Sequence of chain 1.I:
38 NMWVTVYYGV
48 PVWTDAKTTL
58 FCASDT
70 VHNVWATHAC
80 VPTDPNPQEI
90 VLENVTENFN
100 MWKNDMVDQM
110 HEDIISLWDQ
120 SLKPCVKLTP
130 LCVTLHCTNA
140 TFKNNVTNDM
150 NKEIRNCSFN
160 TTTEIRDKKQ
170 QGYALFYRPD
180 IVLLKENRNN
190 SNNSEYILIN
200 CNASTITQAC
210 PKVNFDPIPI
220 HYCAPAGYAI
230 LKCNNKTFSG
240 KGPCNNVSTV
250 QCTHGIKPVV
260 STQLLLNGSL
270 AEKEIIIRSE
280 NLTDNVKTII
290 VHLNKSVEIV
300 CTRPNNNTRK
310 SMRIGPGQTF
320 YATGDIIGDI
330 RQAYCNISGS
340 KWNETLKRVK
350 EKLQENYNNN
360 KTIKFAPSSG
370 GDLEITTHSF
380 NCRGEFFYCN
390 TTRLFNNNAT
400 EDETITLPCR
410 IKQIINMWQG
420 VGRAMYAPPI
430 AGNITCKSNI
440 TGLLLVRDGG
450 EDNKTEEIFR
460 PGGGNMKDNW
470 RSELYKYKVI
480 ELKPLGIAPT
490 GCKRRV

The protein below binds the small molecule below.
Small molecule (SMILES): CC(=O)N[C@H]1[C@H](O[C@H]2[C@H](O)[C@@H](NC(C)=O)CO[C@@H]2CO[C@@H]2O[C@@H](C)[C@@H](O)[C@@H](O)[C@@H]2O)O[C@H](CO)[C@@H](O[C@@H]2O[C@H](CO)[C@@H](O)[C@H](O)[C@@H]2O)[C@@H]1O

Sequence of chain 1.K:
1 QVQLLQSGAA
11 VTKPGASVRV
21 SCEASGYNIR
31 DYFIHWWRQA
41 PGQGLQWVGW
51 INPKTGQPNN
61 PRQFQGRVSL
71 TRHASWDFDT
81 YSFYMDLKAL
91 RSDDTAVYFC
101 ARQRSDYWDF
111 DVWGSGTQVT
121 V

Binding-site contacts:
Ligand atom O7 contacts residue ASN201 of chain 1.I at 4.1 Å.
Ligand atom N2 contacts residue ALA202 of chain 1.I at 4.3 Å.
Ligand atom C7 contacts residue ARG312 of chain 1.A at 4.2 Å.
Ligand atom C1 contacts residue ASN201 of chain 1.I at 1.4 Å.
Ligand atom C6 contacts residue VAL181 of chain 1.I at 4.1 Å (hydrophobic).
Ligand atom C3 contacts residue ASN201 of chain 1.I at 3.8 Å.
Ligand atom C2 contacts residue ASN201 of chain 1.I at 2.5 Å.
Ligand atom O6 contacts residue LEU183 of chain 1.I at 4.5 Å.
Ligand atom C8 contacts residue TRP76 of chain 1.K at 3.4 Å (hydrophobic).
Ligand atom O6 contacts residue VAL181 of chain 1.I at 3.6 Å.
Ligand atom O5 contacts residue ASN201 of chain 1.I at 4.2 Å.
Ligand atom C6 contacts residue GLU163 of chain 1.A at 3.6 Å.
Ligand atom C7 contacts residue ASN201 of chain 1.I at 3.7 Å.
Ligand atom O5 contacts residue ASN201 of chain 1.I at 2.4 Å (h-bond).
Ligand atom N2 contacts residue ASN201 of chain 1.I at 2.9 Å (h-bond).
Ligand atom C2 contacts residue LEU183 of chain 1.I at 3.6 Å (hydrophobic).
Ligand atom C1 contacts residue LEU182 of chain 1.I at 4.5 Å (hydrophobic).
Ligand atom O2 contacts residue LEU183 of chain 1.I at 3.8 Å.
Ligand atom C2 contacts residue LEU182 of chain 1.I at 4.0 Å (hydrophobic).
Ligand atom O5 contacts residue LEU183 of chain 1.I at 3.5 Å.
Ligand atom C5 contacts residue ASN201 of chain 1.I at 4.5 Å.
Ligand atom O7 contacts residue ARG312 of chain 1.A at 3.6 Å.
Ligand atom O6 contacts residue ILE196 of chain 1.I at 4.5 Å.
Ligand atom C5 contacts residue ASN201 of chain 1.I at 3.7 Å.
Ligand atom C1 contacts residue LEU183 of chain 1.I at 3.4 Å (hydrophobic).
Ligand atom C8 contacts residue VAL181 of chain 1.I at 3.9 Å (hydrophobic).
Ligand atom C6 contacts residue ASN201 of chain 1.I at 4.2 Å.
Ligand atom C8 contacts residue ARG312 of chain 1.A at 3.8 Å.
Ligand atom O4 contacts residue LEU183 of chain 1.I at 4.2 Å.
Ligand atom C4 contacts residue ASN201 of chain 1.I at 4.2 Å.
Ligand atom C8 contacts residue ASN201 of chain 1.I at 4.4 Å.
Ligand atom O2 contacts residue LEU182 of chain 1.I at 2.8 Å (h-bond).
Ligand atom C8 contacts residue ALA202 of chain 1.I at 4.0 Å (hydrophobic).

Sequence of chain 1.A:
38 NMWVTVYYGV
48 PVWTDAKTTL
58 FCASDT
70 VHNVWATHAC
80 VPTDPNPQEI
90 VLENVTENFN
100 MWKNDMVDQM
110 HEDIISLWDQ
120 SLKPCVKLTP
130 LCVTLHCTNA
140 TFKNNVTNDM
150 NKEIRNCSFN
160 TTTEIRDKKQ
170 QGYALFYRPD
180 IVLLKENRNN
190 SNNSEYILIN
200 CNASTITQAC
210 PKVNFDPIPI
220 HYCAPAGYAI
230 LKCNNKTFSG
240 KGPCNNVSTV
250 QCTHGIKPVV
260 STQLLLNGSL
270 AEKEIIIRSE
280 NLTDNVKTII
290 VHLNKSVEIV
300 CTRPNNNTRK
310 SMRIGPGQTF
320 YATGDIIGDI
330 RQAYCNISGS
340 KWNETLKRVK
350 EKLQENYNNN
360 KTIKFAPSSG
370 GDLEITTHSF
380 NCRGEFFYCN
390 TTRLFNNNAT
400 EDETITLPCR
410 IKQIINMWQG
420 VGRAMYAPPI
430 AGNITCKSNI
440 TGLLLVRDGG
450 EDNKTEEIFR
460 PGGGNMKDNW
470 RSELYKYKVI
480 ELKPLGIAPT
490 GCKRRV